The protein below binds the small molecule below.
Small molecule (SMILES): COC1=C2C[C@@H](C)C[C@H](OC)[C@H](O)[C@H](C)C=C(C)[C@@H](OC(N)=O)[C@@H](OC)/C=C/C=C(C)C(=O)NC(=C(C)C1=O)C2=O

Binding-site contacts:
Ligand atom OAJ contacts residue ALA41 of chain 1.A at 3.6 Å.
Ligand atom OAK contacts residue VAL122 of chain 1.A at 3.4 Å.
Ligand atom OAY contacts residue MET84 of chain 1.A at 3.7 Å.
Ligand atom CAB contacts residue LEU173 of chain 1.A at 3.8 Å (hydrophobic).
Ligand atom CAE contacts residue ASN37 of chain 1.A at 3.5 Å.
Ligand atom OAJ contacts residue THR171 of chain 1.A at 3.4 Å (h-bond).
Ligand atom CBC contacts residue PHE124 of chain 1.A at 3.7 Å (hydrophobic).
Ligand atom OAV contacts residue LYS44 of chain 1.A at 3.4 Å (salt-bridge).
Ligand atom CAG contacts residue ASN92 of chain 1.A at 3.3 Å.
Ligand atom CAO contacts residue LEU93 of chain 1.A at 3.8 Å (hydrophobic).
Ligand atom NAU contacts residue GLY121 of chain 1.A at 3.1 Å (h-bond).
Ligand atom CAD contacts residue TYR125 of chain 1.A at 3.8 Å (hydrophobic).
Ligand atom CBC contacts residue GLY121 of chain 1.A at 3.7 Å.
Ligand atom CAH contacts residue ILE82 of chain 1.A at 3.9 Å (hydrophobic).
Ligand atom CAC contacts residue GLU88 of chain 1.A at 3.8 Å.
Ligand atom CAO contacts residue PHE124 of chain 1.A at 3.8 Å (hydrophobic).
Ligand atom CAB contacts residue PHE124 of chain 1.A at 3.7 Å (hydrophobic).
Ligand atom OAL contacts residue ASP40 of chain 1.A at 3.1 Å (salt-bridge).
Ligand atom OAM contacts residue GLY121 of chain 1.A at 3.9 Å.
Ligand atom OAX contacts residue ASN92 of chain 1.A at 2.5 Å (h-bond).
Ligand atom OAW contacts residue MET84 of chain 1.A at 3.6 Å.
Ligand atom CAC contacts residue MET84 of chain 1.A at 3.7 Å (hydrophobic).
Ligand atom OAK contacts residue GLY121 of chain 1.A at 3.6 Å (h-bond).
Ligand atom CAB contacts residue MET84 of chain 1.A at 3.9 Å (hydrophobic).
Ligand atom NAI contacts residue ASN37 of chain 1.A at 3.6 Å.
Ligand atom CAH contacts residue LYS44 of chain 1.A at 3.5 Å.
Ligand atom CBA contacts residue PHE124 of chain 1.A at 3.8 Å (hydrophobic).
Ligand atom OAJ contacts residue ASP79 of chain 1.A at 3.2 Å (salt-bridge).
Ligand atom OAK contacts residue PHE124 of chain 1.A at 2.9 Å (h-bond).
Ligand atom OAN contacts residue LYS44 of chain 1.A at 3.3 Å.
Ligand atom CAZ contacts residue ASP79 of chain 1.A at 3.9 Å.
Ligand atom CAC contacts residue ASN92 of chain 1.A at 3.1 Å.
Ligand atom OAM contacts residue LYS98 of chain 1.A at 3.3 Å (salt-bridge).
Ligand atom CBJ contacts residue ASN92 of chain 1.A at 3.5 Å.
Ligand atom CAF contacts residue ASN37 of chain 1.A at 3.0 Å.
Ligand atom OAK contacts residue GLY123 of chain 1.A at 3.4 Å (h-bond).
Ligand atom CAH contacts residue ALA41 of chain 1.A at 3.7 Å (hydrophobic).
Ligand atom NAI contacts residue ASP79 of chain 1.A at 3.7 Å.
Ligand atom CBM contacts residue ASN92 of chain 1.A at 3.6 Å.
Ligand atom CAA contacts residue LYS44 of chain 1.A at 3.3 Å.

Sequence of chain 1.A:
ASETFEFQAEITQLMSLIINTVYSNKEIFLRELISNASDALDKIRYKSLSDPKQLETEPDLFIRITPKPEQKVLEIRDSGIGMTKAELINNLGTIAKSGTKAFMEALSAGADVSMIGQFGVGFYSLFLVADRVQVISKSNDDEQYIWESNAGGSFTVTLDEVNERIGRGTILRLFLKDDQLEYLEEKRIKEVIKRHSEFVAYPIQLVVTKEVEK